A protein and the small-molecule ligand that binds it are described below.
Small molecule (SMILES): OC[C@H]1O[C@H](O[C@H]2[C@H](O)[C@@H](O)[C@@H](O)O[C@@H]2CO)[C@H](O)[C@@H](O)[C@@H]1O

Binding-site contacts:
Ligand atom C6 contacts residue HIS581 of chain 1.B at 3.6 Å.
Ligand atom O2 contacts residue PRO367 of chain 1.B at 3.6 Å.
Ligand atom O5 contacts residue HIS581 of chain 1.B at 4.0 Å.
Ligand atom C3 contacts residue ARG371 of chain 1.B at 3.5 Å.
Ligand atom O2 contacts residue ILE634 of chain 1.B at 4.2 Å.
Ligand atom O2 contacts residue LEU366 of chain 1.B at 3.9 Å.
Ligand atom C1 contacts residue SER582 of chain 1.B at 4.1 Å.
Ligand atom O1 contacts residue PHE19 of chain 1.B at 4.1 Å.
Ligand atom O5 contacts residue SER582 of chain 1.B at 3.5 Å.
Ligand atom C2 contacts residue ILE634 of chain 1.B at 4.3 Å (hydrophobic).
Ligand atom C2 contacts residue PRO367 of chain 1.B at 4.0 Å (hydrophobic).
Ligand atom C3 contacts residue PRO367 of chain 1.B at 4.5 Å (hydrophobic).
Ligand atom C4 contacts residue HIS581 of chain 1.B at 3.8 Å.
Ligand atom C5 contacts residue TYR601 of chain 1.B at 4.3 Å (hydrophobic).
Ligand atom C2 contacts residue ARG371 of chain 1.B at 3.3 Å.
Ligand atom O4 contacts residue PHE19 of chain 1.B at 4.1 Å.
Ligand atom O3 contacts residue ARG371 of chain 1.B at 2.6 Å (salt-bridge).
Ligand atom C4 contacts residue ARG371 of chain 1.B at 4.5 Å.
Ligand atom O2 contacts residue HIS368 of chain 1.B at 3.3 Å.
Ligand atom C6 contacts residue SER582 of chain 1.B at 4.4 Å.
Ligand atom O4 contacts residue TYR601 of chain 1.B at 4.2 Å.
Ligand atom O3 contacts residue PRO367 of chain 1.B at 3.6 Å.
Ligand atom O2 contacts residue ARG371 of chain 1.B at 3.0 Å (salt-bridge).
Ligand atom O3 contacts residue PHE19 of chain 1.B at 4.4 Å.
Ligand atom O4 contacts residue HIS581 of chain 1.B at 4.2 Å.
Ligand atom O3 contacts residue HIS368 of chain 1.B at 2.8 Å (h-bond).
Ligand atom O2 contacts residue HIS581 of chain 1.B at 4.3 Å.
Ligand atom C1 contacts residue HIS581 of chain 1.B at 3.6 Å.
Ligand atom C5 contacts residue HIS581 of chain 1.B at 4.2 Å.
Ligand atom C6 contacts residue TYR601 of chain 1.B at 3.9 Å (hydrophobic).
Ligand atom O6 contacts residue MET584 of chain 1.B at 4.1 Å.
Ligand atom C3 contacts residue TYR601 of chain 1.B at 4.3 Å (hydrophobic).
Ligand atom C4 contacts residue PHE19 of chain 1.B at 4.4 Å (hydrophobic).
Ligand atom C3 contacts residue PHE19 of chain 1.B at 3.8 Å (hydrophobic).
Ligand atom C6 contacts residue MET584 of chain 1.B at 4.2 Å (hydrophobic).
Ligand atom C4 contacts residue TYR601 of chain 1.B at 3.8 Å (hydrophobic).
Ligand atom C3 contacts residue HIS368 of chain 1.B at 3.5 Å.
Ligand atom C2 contacts residue HIS368 of chain 1.B at 4.2 Å.
Ligand atom O3 contacts residue TYR601 of chain 1.B at 4.0 Å.
Ligand atom C2 contacts residue TYR601 of chain 1.B at 4.0 Å (hydrophobic).

Sequence of chain 1.B:
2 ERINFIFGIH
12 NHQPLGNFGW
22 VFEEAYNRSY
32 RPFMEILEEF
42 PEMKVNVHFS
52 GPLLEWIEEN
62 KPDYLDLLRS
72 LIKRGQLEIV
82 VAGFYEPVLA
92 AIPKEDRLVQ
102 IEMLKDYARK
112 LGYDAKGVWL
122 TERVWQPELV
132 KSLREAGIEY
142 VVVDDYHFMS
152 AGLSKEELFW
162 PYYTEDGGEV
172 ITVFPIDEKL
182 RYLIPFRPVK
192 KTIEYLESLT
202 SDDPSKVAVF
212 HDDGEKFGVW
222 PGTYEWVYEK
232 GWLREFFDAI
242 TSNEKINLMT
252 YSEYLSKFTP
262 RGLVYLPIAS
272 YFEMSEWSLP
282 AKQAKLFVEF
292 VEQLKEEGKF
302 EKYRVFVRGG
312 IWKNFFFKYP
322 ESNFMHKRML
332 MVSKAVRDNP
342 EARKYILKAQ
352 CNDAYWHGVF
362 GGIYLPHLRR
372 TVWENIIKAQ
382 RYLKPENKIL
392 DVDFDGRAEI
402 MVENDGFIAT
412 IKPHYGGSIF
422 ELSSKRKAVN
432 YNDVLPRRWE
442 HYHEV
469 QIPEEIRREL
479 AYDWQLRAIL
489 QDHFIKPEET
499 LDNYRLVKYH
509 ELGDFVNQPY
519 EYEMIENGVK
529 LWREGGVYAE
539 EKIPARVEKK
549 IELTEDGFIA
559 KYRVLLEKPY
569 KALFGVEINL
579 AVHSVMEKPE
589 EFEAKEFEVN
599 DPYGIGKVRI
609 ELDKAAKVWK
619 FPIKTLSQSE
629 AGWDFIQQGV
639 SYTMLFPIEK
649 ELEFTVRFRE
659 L